Binding-site contacts:
Ligand atom C1 contacts residue TRP161 of chain 1.D at 3.9 Å (hydrophobic).
Ligand atom C3 contacts residue ASN255 of chain 1.D at 4.0 Å.
Ligand atom O7 contacts residue ASN255 of chain 1.D at 4.4 Å.
Ligand atom C1 contacts residue ASN255 of chain 1.D at 1.4 Å.
Ligand atom N2 contacts residue ASN255 of chain 1.D at 3.0 Å (h-bond).
Ligand atom C3 contacts residue TRP161 of chain 1.D at 4.4 Å (hydrophobic).
Ligand atom C2 contacts residue ASN255 of chain 1.D at 2.7 Å.
Ligand atom O5 contacts residue ASN255 of chain 1.D at 2.4 Å (h-bond).
Ligand atom C4 contacts residue TRP161 of chain 1.D at 4.2 Å (hydrophobic).
Ligand atom C5 contacts residue ASN255 of chain 1.D at 3.5 Å.
Ligand atom C4 contacts residue ASN255 of chain 1.D at 4.3 Å.
Ligand atom O5 contacts residue TRP161 of chain 1.D at 3.8 Å.
Ligand atom O7 contacts residue TRP161 of chain 1.D at 4.1 Å.
Ligand atom C7 contacts residue ASN255 of chain 1.D at 4.1 Å.
Ligand atom C2 contacts residue TRP161 of chain 1.D at 3.9 Å (hydrophobic).
Ligand atom O3 contacts residue TRP161 of chain 1.D at 3.8 Å.

The small molecule below binds the protein below.
Small molecule (SMILES): CC(=O)N[C@@H]1[C@@H](O)[C@H](O)[C@@H](CO)O[C@H]1O

Sequence of chain 1.D:
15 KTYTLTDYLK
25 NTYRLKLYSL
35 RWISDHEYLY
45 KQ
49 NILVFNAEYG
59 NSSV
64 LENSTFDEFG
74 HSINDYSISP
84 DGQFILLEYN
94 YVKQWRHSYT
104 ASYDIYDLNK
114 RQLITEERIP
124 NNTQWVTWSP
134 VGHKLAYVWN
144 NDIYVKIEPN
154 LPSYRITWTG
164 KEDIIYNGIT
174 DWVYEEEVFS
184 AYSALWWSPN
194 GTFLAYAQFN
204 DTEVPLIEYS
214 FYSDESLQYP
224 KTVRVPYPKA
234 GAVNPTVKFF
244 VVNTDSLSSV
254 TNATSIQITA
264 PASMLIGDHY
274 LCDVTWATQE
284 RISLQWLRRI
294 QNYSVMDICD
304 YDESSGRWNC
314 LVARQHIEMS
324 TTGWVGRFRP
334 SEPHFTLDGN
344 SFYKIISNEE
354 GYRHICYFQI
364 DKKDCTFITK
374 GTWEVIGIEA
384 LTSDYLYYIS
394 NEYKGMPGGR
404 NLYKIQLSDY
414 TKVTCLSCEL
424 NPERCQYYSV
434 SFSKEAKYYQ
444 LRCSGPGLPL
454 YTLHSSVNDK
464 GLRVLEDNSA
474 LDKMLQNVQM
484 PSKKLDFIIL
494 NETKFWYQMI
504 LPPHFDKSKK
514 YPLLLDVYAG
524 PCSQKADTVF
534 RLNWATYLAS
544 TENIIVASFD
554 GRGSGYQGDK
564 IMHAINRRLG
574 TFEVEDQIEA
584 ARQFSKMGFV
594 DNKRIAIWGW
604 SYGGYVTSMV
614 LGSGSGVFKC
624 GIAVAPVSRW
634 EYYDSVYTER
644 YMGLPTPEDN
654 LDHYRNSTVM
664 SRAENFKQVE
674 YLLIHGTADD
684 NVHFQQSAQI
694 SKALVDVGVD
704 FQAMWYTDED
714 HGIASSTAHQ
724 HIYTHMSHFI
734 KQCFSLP